This protein binds this small molecule.
Small molecule (SMILES): OCc1cnc(N2CCOCC2)s1

Sequence of chain 1.A:
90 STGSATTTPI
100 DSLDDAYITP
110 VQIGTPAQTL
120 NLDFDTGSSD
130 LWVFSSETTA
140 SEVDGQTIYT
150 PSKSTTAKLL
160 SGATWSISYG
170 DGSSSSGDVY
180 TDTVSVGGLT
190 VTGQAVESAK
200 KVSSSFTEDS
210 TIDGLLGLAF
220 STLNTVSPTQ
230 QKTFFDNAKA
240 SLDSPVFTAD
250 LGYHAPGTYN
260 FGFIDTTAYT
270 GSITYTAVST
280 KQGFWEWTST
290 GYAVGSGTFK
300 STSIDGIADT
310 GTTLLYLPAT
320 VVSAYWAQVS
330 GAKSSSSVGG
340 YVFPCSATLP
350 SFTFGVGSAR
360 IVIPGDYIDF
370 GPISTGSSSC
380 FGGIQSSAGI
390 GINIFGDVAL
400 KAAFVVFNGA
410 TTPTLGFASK

Binding-site contacts:
Ligand atom C5 contacts residue ALA331 of chain 1.A at 3.1 Å (hydrophobic).
Ligand atom N contacts residue TYR340 of chain 1.A at 3.7 Å.
Ligand atom O contacts residue SER322 of chain 1.A at 4.4 Å.
Ligand atom C5 contacts residue ALA326 of chain 1.A at 4.0 Å (hydrophobic).
Ligand atom N1 contacts residue TYR340 of chain 1.A at 4.1 Å.
Ligand atom C contacts residue SER333 of chain 1.A at 3.8 Å.
Ligand atom N1 contacts residue ALA331 of chain 1.A at 4.3 Å.
Ligand atom O contacts residue TRP325 of chain 1.A at 3.9 Å.
Ligand atom O1 contacts residue LYS332 of chain 1.A at 4.2 Å.
Ligand atom C2 contacts residue SER333 of chain 1.A at 4.2 Å.
Ligand atom C contacts residue TYR340 of chain 1.A at 4.3 Å (hydrophobic).
Ligand atom C4 contacts residue ALA326 of chain 1.A at 3.4 Å (hydrophobic).
Ligand atom O contacts residue ALA331 of chain 1.A at 4.4 Å.
Ligand atom C4 contacts residue SER322 of chain 1.A at 3.4 Å.
Ligand atom C5 contacts residue TRP325 of chain 1.A at 4.1 Å (hydrophobic).
Ligand atom O contacts residue ALA326 of chain 1.A at 3.1 Å.
Ligand atom O1 contacts residue SER333 of chain 1.A at 2.4 Å (h-bond).
Ligand atom C7 contacts residue SER333 of chain 1.A at 3.5 Å.
Ligand atom S contacts residue SER333 of chain 1.A at 3.5 Å (h-bond).
Ligand atom C2 contacts residue LYS332 of chain 1.A at 4.5 Å.
Ligand atom C6 contacts residue ALA331 of chain 1.A at 3.3 Å (hydrophobic).
Ligand atom C2 contacts residue TYR340 of chain 1.A at 4.2 Å (hydrophobic).
Ligand atom S contacts residue LYS332 of chain 1.A at 3.7 Å.
Ligand atom N contacts residue SER333 of chain 1.A at 4.5 Å.
Ligand atom C3 contacts residue TYR340 of chain 1.A at 4.2 Å (hydrophobic).
Ligand atom C1 contacts residue SER333 of chain 1.A at 3.7 Å.
Ligand atom C6 contacts residue LYS332 of chain 1.A at 4.2 Å.
Ligand atom C3 contacts residue SER322 of chain 1.A at 3.6 Å.
Ligand atom C4 contacts residue TRP325 of chain 1.A at 3.9 Å (hydrophobic).